The small molecule below binds the protein below.
Small molecule (SMILES): CC(=O)N[C@H]1[C@H]([C@H](O)[C@H](O)CO)O[C@@](O[C@H](CO)[C@@H](O)[C@@H]2O[C@@H](C(=O)O)C[C@H](O)[C@H]2NC(C)=O)(C(=O)O)C[C@@H]1O

Sequence of chain 19.F:
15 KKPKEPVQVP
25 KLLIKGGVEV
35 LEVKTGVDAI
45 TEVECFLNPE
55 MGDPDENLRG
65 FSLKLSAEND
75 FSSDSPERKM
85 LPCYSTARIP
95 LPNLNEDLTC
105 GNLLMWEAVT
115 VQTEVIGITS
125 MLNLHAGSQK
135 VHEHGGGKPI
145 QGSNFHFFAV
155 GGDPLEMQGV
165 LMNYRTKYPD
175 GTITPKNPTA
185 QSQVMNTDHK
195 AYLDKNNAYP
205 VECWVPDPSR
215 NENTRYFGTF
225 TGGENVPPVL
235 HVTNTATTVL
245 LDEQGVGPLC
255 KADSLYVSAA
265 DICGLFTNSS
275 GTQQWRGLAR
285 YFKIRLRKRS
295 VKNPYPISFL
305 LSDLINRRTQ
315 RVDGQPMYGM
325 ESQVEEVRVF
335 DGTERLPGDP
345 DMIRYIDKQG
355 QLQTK

Sequence of chain 18.F:
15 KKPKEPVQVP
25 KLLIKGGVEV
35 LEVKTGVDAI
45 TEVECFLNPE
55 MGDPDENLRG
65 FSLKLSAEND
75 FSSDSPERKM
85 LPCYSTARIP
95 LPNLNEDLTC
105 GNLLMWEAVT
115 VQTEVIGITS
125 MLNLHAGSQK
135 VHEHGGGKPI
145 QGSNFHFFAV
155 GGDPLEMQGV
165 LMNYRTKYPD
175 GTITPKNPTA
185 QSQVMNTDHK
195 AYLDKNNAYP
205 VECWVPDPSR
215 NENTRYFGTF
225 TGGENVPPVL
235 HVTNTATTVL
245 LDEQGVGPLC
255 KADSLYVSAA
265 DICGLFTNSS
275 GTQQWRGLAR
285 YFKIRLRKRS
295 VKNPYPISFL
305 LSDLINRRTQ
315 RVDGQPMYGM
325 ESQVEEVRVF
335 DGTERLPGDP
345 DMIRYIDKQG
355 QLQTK

Sequence of chain 17.F:
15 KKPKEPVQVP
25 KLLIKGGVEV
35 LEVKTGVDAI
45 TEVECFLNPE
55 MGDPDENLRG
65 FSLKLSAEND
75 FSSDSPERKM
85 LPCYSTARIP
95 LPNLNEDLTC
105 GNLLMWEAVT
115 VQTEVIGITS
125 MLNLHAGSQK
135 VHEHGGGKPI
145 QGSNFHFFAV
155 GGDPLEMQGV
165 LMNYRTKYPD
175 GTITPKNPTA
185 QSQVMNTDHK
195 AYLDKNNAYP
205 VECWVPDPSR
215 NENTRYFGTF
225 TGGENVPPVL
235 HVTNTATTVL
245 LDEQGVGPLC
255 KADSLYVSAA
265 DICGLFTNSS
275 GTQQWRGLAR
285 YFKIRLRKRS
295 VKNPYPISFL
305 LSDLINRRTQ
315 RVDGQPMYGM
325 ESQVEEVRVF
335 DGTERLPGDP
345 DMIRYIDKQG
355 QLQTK

Binding-site contacts:
Ligand atom N5 contacts residue ASN272 of chain 18.F at 3.2 Å (h-bond).
Ligand atom O9 contacts residue LYS68 of chain 18.F at 2.5 Å (salt-bridge).
Ligand atom O8 contacts residue ASN272 of chain 18.F at 3.3 Å (h-bond).
Ligand atom C11 contacts residue ASN272 of chain 18.F at 3.6 Å.
Ligand atom O9 contacts residue LEU67 of chain 18.F at 2.3 Å.
Ligand atom C9 contacts residue GLN278 of chain 18.F at 3.3 Å.
Ligand atom O1A contacts residue SER274 of chain 18.F at 3.8 Å.
Ligand atom O1B contacts residue ASN272 of chain 18.F at 3.4 Å (h-bond).
Ligand atom O10 contacts residue PHE75 of chain 17.F at 3.9 Å.
Ligand atom C1 contacts residue ASN272 of chain 18.F at 3.9 Å.
Ligand atom C11 contacts residue LEU62 of chain 18.F at 3.9 Å (hydrophobic).
Ligand atom C11 contacts residue PHE270 of chain 18.F at 3.9 Å (hydrophobic).
Ligand atom O1B contacts residue THR276 of chain 18.F at 2.4 Å (h-bond).
Ligand atom O7 contacts residue LEU62 of chain 18.F at 3.9 Å.
Ligand atom C1 contacts residue THR276 of chain 18.F at 3.1 Å.
Ligand atom O8 contacts residue THR276 of chain 18.F at 3.9 Å.
Ligand atom N5 contacts residue GLN278 of chain 18.F at 3.9 Å.
Ligand atom C6 contacts residue LYS68 of chain 18.F at 4.0 Å.
Ligand atom O1A contacts residue ASN272 of chain 18.F at 4.1 Å.
Ligand atom C6 contacts residue ASN272 of chain 18.F at 3.6 Å.
Ligand atom O1B contacts residue LYS68 of chain 18.F at 3.0 Å (salt-bridge).
Ligand atom O8 contacts residue GLN278 of chain 18.F at 3.5 Å (h-bond).
Ligand atom C11 contacts residue GLN278 of chain 18.F at 3.5 Å.
Ligand atom C11 contacts residue PHE65 of chain 18.F at 4.0 Å (hydrophobic).
Ligand atom C9 contacts residue LYS68 of chain 18.F at 3.6 Å.
Ligand atom O8 contacts residue LYS68 of chain 18.F at 3.1 Å.
Ligand atom C11 contacts residue THR276 of chain 18.F at 3.2 Å.
Ligand atom C9 contacts residue LEU67 of chain 18.F at 3.4 Å (hydrophobic).
Ligand atom C7 contacts residue GLN278 of chain 18.F at 3.9 Å.
Ligand atom O10 contacts residue LEU62 of chain 18.F at 3.2 Å.
Ligand atom O9 contacts residue GLN278 of chain 18.F at 4.1 Å.
Ligand atom C10 contacts residue GLN278 of chain 18.F at 4.1 Å.
Ligand atom O4 contacts residue ASP74 of chain 17.F at 4.0 Å.
Ligand atom C11 contacts residue PHE75 of chain 17.F at 3.5 Å (hydrophobic).
Ligand atom O1A contacts residue THR276 of chain 18.F at 3.3 Å (h-bond).
Ligand atom C10 contacts residue ASN272 of chain 18.F at 3.9 Å.
Ligand atom C8 contacts residue GLN278 of chain 18.F at 3.7 Å.
Ligand atom C11 contacts residue HIS138 of chain 19.F at 3.1 Å.
Ligand atom C8 contacts residue LYS68 of chain 18.F at 3.5 Å.
Ligand atom C10 contacts residue LEU62 of chain 18.F at 3.6 Å (hydrophobic).